Sequence of chain 48.C:
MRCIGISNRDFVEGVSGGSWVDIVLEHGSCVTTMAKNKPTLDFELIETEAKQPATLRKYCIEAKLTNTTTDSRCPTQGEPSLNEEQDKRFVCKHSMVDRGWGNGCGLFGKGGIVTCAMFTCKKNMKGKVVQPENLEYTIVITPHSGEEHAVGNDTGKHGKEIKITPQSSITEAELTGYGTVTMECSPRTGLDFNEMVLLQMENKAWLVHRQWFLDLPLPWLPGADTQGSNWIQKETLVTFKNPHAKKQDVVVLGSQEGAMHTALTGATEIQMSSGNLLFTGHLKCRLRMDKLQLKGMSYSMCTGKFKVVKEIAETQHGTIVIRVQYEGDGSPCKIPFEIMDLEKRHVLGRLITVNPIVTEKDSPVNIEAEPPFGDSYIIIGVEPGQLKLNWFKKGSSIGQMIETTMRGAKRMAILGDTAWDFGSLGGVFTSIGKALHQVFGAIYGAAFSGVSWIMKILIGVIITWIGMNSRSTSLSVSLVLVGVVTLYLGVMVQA

A protein and the small-molecule ligand that binds it are described below.
Small molecule (SMILES): CC(=O)N[C@@H]1[C@@H](O)[C@H](O)[C@@H](CO)O[C@H]1O

Sequence of chain 48.I:
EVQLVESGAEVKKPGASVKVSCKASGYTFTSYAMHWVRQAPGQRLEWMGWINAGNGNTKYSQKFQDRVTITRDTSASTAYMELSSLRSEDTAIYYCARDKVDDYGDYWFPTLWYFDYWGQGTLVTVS

Binding-site contacts:
Ligand atom C8 contacts residue PHE90 of chain 48.C at 3.7 Å (hydrophobic).
Ligand atom O5 contacts residue GLN65 of chain 48.I at 3.7 Å.
Ligand atom C3 contacts residue GLN65 of chain 48.I at 4.0 Å.
Ligand atom O7 contacts residue ASN67 of chain 48.C at 4.1 Å.
Ligand atom O4 contacts residue GLN65 of chain 48.I at 3.6 Å.
Ligand atom C7 contacts residue PHE90 of chain 48.C at 4.4 Å (hydrophobic).
Ligand atom O4 contacts residue ASP66 of chain 48.I at 2.7 Å (salt-bridge).
Ligand atom C2 contacts residue ASN67 of chain 48.C at 2.4 Å.
Ligand atom C5 contacts residue GLN65 of chain 48.I at 3.7 Å.
Ligand atom O3 contacts residue GLN65 of chain 48.I at 3.6 Å.
Ligand atom C7 contacts residue ASN67 of chain 48.C at 3.7 Å.
Ligand atom O5 contacts residue ASN67 of chain 48.C at 2.4 Å (h-bond).
Ligand atom C1 contacts residue ASN67 of chain 48.C at 1.4 Å.
Ligand atom C5 contacts residue ASN67 of chain 48.C at 3.7 Å.
Ligand atom C4 contacts residue ASN67 of chain 48.C at 4.3 Å.
Ligand atom N2 contacts residue ASN67 of chain 48.C at 2.9 Å (h-bond).
Ligand atom C6 contacts residue GLN65 of chain 48.I at 3.5 Å.
Ligand atom O6 contacts residue ASN67 of chain 48.C at 4.0 Å.
Ligand atom C4 contacts residue ASP66 of chain 48.I at 4.0 Å.
Ligand atom O6 contacts residue TYR60 of chain 48.I at 4.2 Å.
Ligand atom C4 contacts residue GLN65 of chain 48.I at 3.3 Å.
Ligand atom C3 contacts residue ASN67 of chain 48.C at 3.8 Å.
Ligand atom C2 contacts residue GLN65 of chain 48.I at 4.4 Å.
Ligand atom O6 contacts residue GLN65 of chain 48.I at 2.5 Å (h-bond).